Sequence of chain 1.C:
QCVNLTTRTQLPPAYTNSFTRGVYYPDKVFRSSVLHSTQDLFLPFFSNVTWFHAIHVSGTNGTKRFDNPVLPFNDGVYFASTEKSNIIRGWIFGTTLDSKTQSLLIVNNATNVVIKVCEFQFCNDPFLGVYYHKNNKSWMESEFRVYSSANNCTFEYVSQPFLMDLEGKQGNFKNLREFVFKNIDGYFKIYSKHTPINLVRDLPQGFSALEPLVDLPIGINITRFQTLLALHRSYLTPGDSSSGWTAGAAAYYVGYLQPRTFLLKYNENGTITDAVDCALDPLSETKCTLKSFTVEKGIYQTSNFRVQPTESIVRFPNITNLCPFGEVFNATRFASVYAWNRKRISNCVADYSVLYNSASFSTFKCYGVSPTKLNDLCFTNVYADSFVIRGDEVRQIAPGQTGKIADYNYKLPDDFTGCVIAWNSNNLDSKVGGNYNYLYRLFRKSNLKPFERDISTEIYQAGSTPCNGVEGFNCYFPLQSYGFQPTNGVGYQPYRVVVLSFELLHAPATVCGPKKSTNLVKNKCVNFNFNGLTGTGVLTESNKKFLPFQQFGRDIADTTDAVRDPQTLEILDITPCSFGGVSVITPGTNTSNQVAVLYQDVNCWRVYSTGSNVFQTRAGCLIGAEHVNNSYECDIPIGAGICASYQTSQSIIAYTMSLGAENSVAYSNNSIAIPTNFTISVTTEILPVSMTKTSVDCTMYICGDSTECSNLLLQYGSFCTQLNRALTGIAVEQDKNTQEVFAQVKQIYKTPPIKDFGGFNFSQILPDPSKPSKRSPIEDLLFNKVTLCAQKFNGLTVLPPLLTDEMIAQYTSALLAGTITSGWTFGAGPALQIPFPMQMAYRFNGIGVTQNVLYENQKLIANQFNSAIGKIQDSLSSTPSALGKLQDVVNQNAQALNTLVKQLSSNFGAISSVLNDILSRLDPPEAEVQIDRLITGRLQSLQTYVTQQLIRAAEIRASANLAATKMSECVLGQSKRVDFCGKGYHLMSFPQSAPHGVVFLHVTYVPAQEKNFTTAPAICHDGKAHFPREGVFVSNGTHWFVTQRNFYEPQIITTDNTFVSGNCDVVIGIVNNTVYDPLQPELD

Binding-site contacts:
Ligand atom C5 contacts residue ASN644 of chain 1.C at 3.7 Å.
Ligand atom C4 contacts residue ASN644 of chain 1.C at 4.2 Å.
Ligand atom N2 contacts residue ASN644 of chain 1.C at 2.7 Å (h-bond).
Ligand atom C2 contacts residue ASN644 of chain 1.C at 2.5 Å.
Ligand atom C8 contacts residue ASN644 of chain 1.C at 3.5 Å.
Ligand atom C7 contacts residue ASN644 of chain 1.C at 3.1 Å.
Ligand atom C1 contacts residue ASN644 of chain 1.C at 1.4 Å.
Ligand atom O7 contacts residue ASN644 of chain 1.C at 3.5 Å (h-bond).
Ligand atom O5 contacts residue ASN644 of chain 1.C at 2.4 Å (h-bond).
Ligand atom C3 contacts residue ASN644 of chain 1.C at 3.8 Å.

The protein below binds the small molecule below.
Small molecule (SMILES): CC(=O)N[C@@H]1[C@@H](O)[C@H](O)[C@@H](CO)O[C@H]1O